Sequence of chain 1.C:
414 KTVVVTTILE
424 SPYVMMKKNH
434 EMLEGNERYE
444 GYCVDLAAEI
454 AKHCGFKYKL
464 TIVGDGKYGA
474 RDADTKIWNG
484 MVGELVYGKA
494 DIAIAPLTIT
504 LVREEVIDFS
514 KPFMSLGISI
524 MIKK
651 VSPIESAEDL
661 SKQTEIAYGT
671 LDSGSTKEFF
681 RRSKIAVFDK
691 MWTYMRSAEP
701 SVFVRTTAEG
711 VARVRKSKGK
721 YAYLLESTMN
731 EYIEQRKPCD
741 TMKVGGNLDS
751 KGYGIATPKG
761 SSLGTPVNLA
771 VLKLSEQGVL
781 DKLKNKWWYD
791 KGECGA

Binding-site contacts:
Ligand atom C contacts residue SER675 of chain 1.C at 3.8 Å.
Ligand atom CG contacts residue TYR471 of chain 1.C at 3.8 Å (hydrophobic).
Ligand atom OE2 contacts residue THR676 of chain 1.C at 2.9 Å (h-bond).
Ligand atom O contacts residue PRO499 of chain 1.C at 3.0 Å (h-bond).
Ligand atom OE1 contacts residue MET729 of chain 1.C at 3.9 Å.
Ligand atom N contacts residue THR501 of chain 1.C at 2.7 Å (h-bond).
Ligand atom OE2 contacts residue GLU726 of chain 1.C at 4.1 Å.
Ligand atom OE1 contacts residue GLU726 of chain 1.C at 3.0 Å (salt-bridge).
Ligand atom OXT contacts residue SER675 of chain 1.C at 2.8 Å (h-bond).
Ligand atom O contacts residue LEU500 of chain 1.C at 3.6 Å.
Ligand atom CD contacts residue GLU726 of chain 1.C at 3.5 Å.
Ligand atom OXT contacts residue TYR471 of chain 1.C at 3.7 Å.
Ligand atom O contacts residue TYR471 of chain 1.C at 3.3 Å.
Ligand atom N contacts residue PRO499 of chain 1.C at 3.1 Å (h-bond).
Ligand atom OE2 contacts residue SER675 of chain 1.C at 4.0 Å.
Ligand atom C contacts residue THR501 of chain 1.C at 3.6 Å.
Ligand atom O contacts residue THR501 of chain 1.C at 3.6 Å.
Ligand atom CG contacts residue LEU671 of chain 1.C at 3.6 Å (hydrophobic).
Ligand atom C contacts residue TYR471 of chain 1.C at 3.6 Å (hydrophobic).
Ligand atom OE1 contacts residue THR676 of chain 1.C at 3.9 Å.
Ligand atom N contacts residue TYR753 of chain 1.C at 3.1 Å.
Ligand atom CD contacts residue LEU671 of chain 1.C at 3.9 Å (hydrophobic).
Ligand atom CA contacts residue THR501 of chain 1.C at 3.2 Å.
Ligand atom C contacts residue ARG506 of chain 1.C at 4.3 Å.
Ligand atom N contacts residue GLU726 of chain 1.C at 3.1 Å (salt-bridge).
Ligand atom OXT contacts residue GLY674 of chain 1.C at 3.3 Å.
Ligand atom CA contacts residue GLU726 of chain 1.C at 3.2 Å.
Ligand atom CD contacts residue THR676 of chain 1.C at 3.7 Å.
Ligand atom CG contacts residue SER675 of chain 1.C at 3.9 Å.
Ligand atom C contacts residue PRO499 of chain 1.C at 3.9 Å (hydrophobic).
Ligand atom CA contacts residue PRO499 of chain 1.C at 4.0 Å (hydrophobic).
Ligand atom CG contacts residue GLY674 of chain 1.C at 3.9 Å.
Ligand atom CA contacts residue SER675 of chain 1.C at 4.0 Å.
Ligand atom CB contacts residue GLU726 of chain 1.C at 3.5 Å.
Ligand atom CB contacts residue TYR471 of chain 1.C at 3.4 Å (hydrophobic).
Ligand atom O contacts residue ARG506 of chain 1.C at 4.0 Å.
Ligand atom CG contacts residue GLU726 of chain 1.C at 4.0 Å.
Ligand atom OXT contacts residue ARG506 of chain 1.C at 3.4 Å (salt-bridge).
Ligand atom CD contacts residue SER675 of chain 1.C at 4.3 Å.
Ligand atom OE2 contacts residue LEU671 of chain 1.C at 3.5 Å.

A protein and the small-molecule ligand that binds it are described below.
Small molecule (SMILES): N[C@@H](CCC(=O)O)C(=O)O